Binding-site contacts:
Ligand atom CAH contacts residue ASN228 of chain 56.A at 3.4 Å.
Ligand atom CAP contacts residue ILE111 of chain 56.A at 3.8 Å (hydrophobic).
Ligand atom CAI contacts residue PHE135 of chain 56.A at 3.7 Å (hydrophobic).
Ligand atom CAJ contacts residue PHE155 of chain 56.A at 3.7 Å (hydrophobic).
Ligand atom CBB contacts residue ILE111 of chain 56.A at 3.6 Å (hydrophobic).
Ligand atom CAY contacts residue THR114 of chain 56.A at 3.8 Å.
Ligand atom CAA contacts residue VAL179 of chain 56.A at 3.2 Å (hydrophobic).
Ligand atom NBG contacts residue TRP203 of chain 56.A at 3.3 Å.
Ligand atom CBC contacts residue TRP203 of chain 56.A at 3.6 Å (hydrophobic).
Ligand atom CAS contacts residue TRP203 of chain 56.A at 3.8 Å (hydrophobic).
Ligand atom CAN contacts residue PRO177 of chain 56.A at 3.4 Å (hydrophobic).
Ligand atom NAC contacts residue ASP112 of chain 56.A at 2.5 Å (salt-bridge).
Ligand atom CAT contacts residue ASN228 of chain 56.A at 3.5 Å.
Ligand atom CBC contacts residue ASN228 of chain 56.A at 3.8 Å.
Ligand atom OAX contacts residue MET195 of chain 56.A at 3.6 Å.
Ligand atom OAX contacts residue ILE111 of chain 56.A at 3.5 Å.
Ligand atom CAL contacts residue ILE111 of chain 56.A at 3.7 Å (hydrophobic).
Ligand atom CAY contacts residue ASP112 of chain 56.A at 3.8 Å.
Ligand atom CAH contacts residue TRP203 of chain 56.A at 3.5 Å (hydrophobic).
Ligand atom CAG contacts residue ASN228 of chain 56.A at 3.6 Å.
Ligand atom CAN contacts residue PHE155 of chain 56.A at 3.8 Å (hydrophobic).
Ligand atom NAU contacts residue PHE155 of chain 56.A at 3.7 Å.
Ligand atom CAL contacts residue PHE155 of chain 56.A at 3.6 Å (hydrophobic).
Ligand atom CAO contacts residue ILE111 of chain 56.A at 3.8 Å (hydrophobic).
Ligand atom CAA contacts residue PRO177 of chain 56.A at 3.5 Å (hydrophobic).
Ligand atom CAG contacts residue GLN202 of chain 56.A at 3.3 Å.
Ligand atom OAE contacts residue ASP112 of chain 56.A at 3.6 Å.
Ligand atom CAK contacts residue PHE135 of chain 56.A at 3.6 Å (hydrophobic).
Ligand atom CAT contacts residue TRP203 of chain 56.A at 3.6 Å (hydrophobic).
Ligand atom OAE contacts residue ILE113 of chain 56.A at 3.3 Å (h-bond).
Ligand atom OAD contacts residue LYS274 of chain 56.A at 3.1 Å (salt-bridge).
Ligand atom CAZ contacts residue TRP203 of chain 56.A at 3.5 Å (hydrophobic).
Ligand atom CAS contacts residue TYR201 of chain 56.A at 3.5 Å (hydrophobic).
Ligand atom CAO contacts residue PHE135 of chain 56.A at 3.8 Å (hydrophobic).
Ligand atom CAH contacts residue GLN202 of chain 56.A at 3.2 Å.
Ligand atom CAA contacts residue SER178 of chain 56.A at 3.5 Å.
Ligand atom NAC contacts residue THR114 of chain 56.A at 3.3 Å (h-bond).
Ligand atom CAA contacts residue TYR153 of chain 56.A at 3.5 Å (hydrophobic).
Ligand atom CAG contacts residue TRP203 of chain 56.A at 3.7 Å (hydrophobic).
Ligand atom OAD contacts residue ALA275 of chain 56.A at 3.2 Å.

Sequence of chain 56.A:
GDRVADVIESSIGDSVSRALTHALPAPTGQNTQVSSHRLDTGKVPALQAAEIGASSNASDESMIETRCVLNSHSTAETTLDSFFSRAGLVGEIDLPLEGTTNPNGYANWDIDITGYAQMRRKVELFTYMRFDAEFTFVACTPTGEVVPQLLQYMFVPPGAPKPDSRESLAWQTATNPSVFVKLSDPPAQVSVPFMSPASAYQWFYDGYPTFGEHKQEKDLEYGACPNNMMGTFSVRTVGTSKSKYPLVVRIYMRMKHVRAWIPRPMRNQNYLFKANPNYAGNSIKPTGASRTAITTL

Sequence of chain 56.C:
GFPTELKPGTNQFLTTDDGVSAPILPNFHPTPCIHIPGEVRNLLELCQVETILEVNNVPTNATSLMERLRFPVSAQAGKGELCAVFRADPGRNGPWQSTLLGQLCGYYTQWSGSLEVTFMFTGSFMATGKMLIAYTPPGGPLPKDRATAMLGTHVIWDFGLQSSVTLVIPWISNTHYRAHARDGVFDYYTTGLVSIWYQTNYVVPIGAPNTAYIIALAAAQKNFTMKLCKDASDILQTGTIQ

This protein binds this small molecule.
Small molecule (SMILES): CCO/N=C/c1ccc(OCC[C@@H](C)CCN2CCN(c3ccnc(C(N)=O)c3)C2=O)cc1

Sequence of chain 57.C:
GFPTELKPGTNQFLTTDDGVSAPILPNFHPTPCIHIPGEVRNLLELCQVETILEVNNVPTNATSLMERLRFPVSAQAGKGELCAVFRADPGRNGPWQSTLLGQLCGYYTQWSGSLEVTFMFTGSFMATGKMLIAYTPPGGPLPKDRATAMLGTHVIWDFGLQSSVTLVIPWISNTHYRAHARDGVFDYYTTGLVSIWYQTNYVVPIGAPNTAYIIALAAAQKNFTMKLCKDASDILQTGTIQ